Sequence of chain 1.E:
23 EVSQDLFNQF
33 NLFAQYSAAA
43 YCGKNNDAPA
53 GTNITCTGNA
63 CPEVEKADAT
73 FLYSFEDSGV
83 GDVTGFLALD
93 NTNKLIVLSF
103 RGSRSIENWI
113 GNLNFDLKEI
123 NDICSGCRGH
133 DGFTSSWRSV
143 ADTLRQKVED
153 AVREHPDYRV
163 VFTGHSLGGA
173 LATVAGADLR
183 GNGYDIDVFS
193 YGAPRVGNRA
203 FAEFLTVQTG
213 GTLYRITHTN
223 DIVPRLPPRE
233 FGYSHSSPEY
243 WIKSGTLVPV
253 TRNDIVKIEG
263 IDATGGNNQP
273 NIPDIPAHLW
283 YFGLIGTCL

Binding-site contacts:
Ligand atom C1 contacts residue LEU169 of chain 1.A at 3.3 Å (hydrophobic).
Ligand atom C5 contacts residue LTV1 of chain 1.J at 3.2 Å.
Ligand atom O1 contacts residue SER168 of chain 1.A at 2.3 Å (h-bond).
Ligand atom C1 contacts residue SER168 of chain 1.A at 1.4 Å.
Ligand atom C8 contacts residue LEU115 of chain 1.E at 3.2 Å (hydrophobic).
Ligand atom C8 contacts residue LTV1 of chain 1.J at 3.1 Å.
Ligand atom C3 contacts residue HIS280 of chain 1.A at 3.9 Å.
Ligand atom O1 contacts residue LTV1 of chain 1.J at 3.2 Å (h-bond).
Ligand atom C6 contacts residue GLY288 of chain 1.A at 3.2 Å.
Ligand atom C2 contacts residue HIS280 of chain 1.A at 2.9 Å.
Ligand atom C4 contacts residue SER168 of chain 1.A at 4.1 Å.
Ligand atom C5 contacts residue TYR43 of chain 1.A at 4.0 Å (hydrophobic).
Ligand atom C4 contacts residue LTV1 of chain 1.J at 3.9 Å.
Ligand atom C7 contacts residue ILE287 of chain 1.A at 3.9 Å (hydrophobic).
Ligand atom C7 contacts residue LEU281 of chain 1.A at 3.5 Å (hydrophobic).
Ligand atom C2 contacts residue SER168 of chain 1.A at 2.1 Å.
Ligand atom C3 contacts residue SER105 of chain 1.A at 3.7 Å.
Ligand atom C5 contacts residue LEU281 of chain 1.A at 3.6 Å (hydrophobic).
Ligand atom C7 contacts residue GLY288 of chain 1.A at 2.8 Å.
Ligand atom C3 contacts residue TYR43 of chain 1.A at 4.0 Å (hydrophobic).
Ligand atom C3 contacts residue SER168 of chain 1.A at 3.5 Å.
Ligand atom C6 contacts residue SER105 of chain 1.A at 4.0 Å.
Ligand atom C3 contacts residue LTV1 of chain 1.J at 3.5 Å.
Ligand atom C4 contacts residue HIS167 of chain 1.A at 3.6 Å.
Ligand atom C7 contacts residue LTV1 of chain 1.J at 3.5 Å.
Ligand atom O1 contacts residue LEU169 of chain 1.A at 3.6 Å.
Ligand atom C5 contacts residue HIS167 of chain 1.A at 3.9 Å.
Ligand atom C1 contacts residue SER105 of chain 1.A at 3.1 Å.
Ligand atom C4 contacts residue TYR43 of chain 1.A at 3.0 Å (hydrophobic).
Ligand atom C8 contacts residue LEU281 of chain 1.A at 3.1 Å (hydrophobic).
Ligand atom C6 contacts residue TYR43 of chain 1.A at 4.0 Å (hydrophobic).
Ligand atom C7 contacts residue LEU115 of chain 1.E at 4.1 Å (hydrophobic).
Ligand atom O1 contacts residue ASN114 of chain 1.A at 3.9 Å.
Ligand atom C6 contacts residue LTV1 of chain 1.J at 3.1 Å.
Ligand atom C4 contacts residue SER105 of chain 1.A at 3.8 Å.
Ligand atom C3 contacts residue TRP111 of chain 1.A at 4.0 Å (hydrophobic).
Ligand atom C1 contacts residue LTV1 of chain 1.J at 4.0 Å.
Ligand atom C4 contacts residue HIS280 of chain 1.A at 4.1 Å.
Ligand atom C1 contacts residue HIS280 of chain 1.A at 4.0 Å.
Ligand atom O1 contacts residue SER105 of chain 1.A at 2.2 Å (h-bond).

The protein below binds the small molecule below.
Small molecule (SMILES): CCCCCCCC(=O)O

Sequence of chain 1.A:
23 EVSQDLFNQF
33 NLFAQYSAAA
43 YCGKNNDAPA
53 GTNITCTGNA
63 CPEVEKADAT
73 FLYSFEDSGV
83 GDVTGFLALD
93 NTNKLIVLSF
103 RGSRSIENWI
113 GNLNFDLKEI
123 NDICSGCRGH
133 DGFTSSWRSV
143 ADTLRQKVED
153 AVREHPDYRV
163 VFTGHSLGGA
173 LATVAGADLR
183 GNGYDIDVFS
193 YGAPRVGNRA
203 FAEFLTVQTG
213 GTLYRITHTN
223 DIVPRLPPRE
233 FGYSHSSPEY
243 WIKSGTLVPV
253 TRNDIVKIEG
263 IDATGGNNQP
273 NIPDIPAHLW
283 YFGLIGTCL